Sequence of chain 1.C:
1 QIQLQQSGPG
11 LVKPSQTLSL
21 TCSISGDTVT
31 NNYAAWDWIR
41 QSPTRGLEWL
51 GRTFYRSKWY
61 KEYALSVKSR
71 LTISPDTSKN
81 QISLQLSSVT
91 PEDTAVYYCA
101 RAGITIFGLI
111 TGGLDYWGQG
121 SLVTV

Sequence of chain 1.A:
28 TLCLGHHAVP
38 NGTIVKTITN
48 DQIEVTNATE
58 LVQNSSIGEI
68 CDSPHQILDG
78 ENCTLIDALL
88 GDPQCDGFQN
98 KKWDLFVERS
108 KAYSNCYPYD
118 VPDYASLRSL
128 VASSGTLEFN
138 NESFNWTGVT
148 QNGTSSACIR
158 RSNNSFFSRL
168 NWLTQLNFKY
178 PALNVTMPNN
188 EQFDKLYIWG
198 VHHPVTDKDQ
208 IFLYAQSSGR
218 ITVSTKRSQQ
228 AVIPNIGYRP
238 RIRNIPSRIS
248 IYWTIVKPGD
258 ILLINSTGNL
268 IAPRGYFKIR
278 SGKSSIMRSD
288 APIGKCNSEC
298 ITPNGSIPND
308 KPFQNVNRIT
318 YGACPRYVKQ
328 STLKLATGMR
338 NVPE

This small molecule binds to this protein.
Small molecule (SMILES): CC(=O)N[C@H]1[C@H](O[C@H]2[C@H](O)[C@@H](NC(C)=O)CO[C@@H]2CO)O[C@H](CO)[C@@H](O[C@@H]2O[C@H](CO[C@H]3O[C@H](CO)[C@@H](O)[C@H](O)[C@@H]3O)[C@@H](O)[C@H](O[C@H]3O[C@H](CO)[C@@H](O)[C@H](O)[C@@H]3O)[C@@H]2O)[C@@H]1O

Binding-site contacts:
Ligand atom O6 contacts residue PHE107 of chain 1.C at 4.3 Å.
Ligand atom C1 contacts residue ASN54 of chain 1.A at 1.4 Å.
Ligand atom O7 contacts residue THR53 of chain 1.A at 4.2 Å.
Ligand atom O6 contacts residue GLY26 of chain 1.C at 2.9 Å (h-bond).
Ligand atom O7 contacts residue TYR33 of chain 1.C at 3.1 Å (h-bond).
Ligand atom O6 contacts residue TYR33 of chain 1.C at 3.6 Å.
Ligand atom C3 contacts residue ASN54 of chain 1.A at 3.8 Å.
Ligand atom O5 contacts residue GLY108 of chain 1.C at 3.3 Å (h-bond).
Ligand atom C6 contacts residue THR28 of chain 1.C at 4.3 Å.
Ligand atom C7 contacts residue ALA55 of chain 1.A at 3.9 Å (hydrophobic).
Ligand atom C5 contacts residue ASN54 of chain 1.A at 3.7 Å.
Ligand atom C5 contacts residue TYR33 of chain 1.C at 3.7 Å (hydrophobic).
Ligand atom O6 contacts residue ASP27 of chain 1.C at 4.0 Å.
Ligand atom C6 contacts residue GLY108 of chain 1.C at 4.0 Å.
Ligand atom C2 contacts residue TYR33 of chain 1.C at 4.5 Å (hydrophobic).
Ligand atom C6 contacts residue ASP27 of chain 1.C at 3.3 Å.
Ligand atom C5 contacts residue GLY108 of chain 1.C at 4.3 Å.
Ligand atom N2 contacts residue ASN54 of chain 1.A at 2.9 Å (h-bond).
Ligand atom C6 contacts residue TYR33 of chain 1.C at 3.6 Å (hydrophobic).
Ligand atom O6 contacts residue GLY108 of chain 1.C at 3.2 Å (h-bond).
Ligand atom O5 contacts residue TYR33 of chain 1.C at 4.2 Å.
Ligand atom C5 contacts residue ASP27 of chain 1.C at 4.3 Å.
Ligand atom O5 contacts residue ASP27 of chain 1.C at 3.9 Å.
Ligand atom C8 contacts residue THR105 of chain 1.C at 4.4 Å.
Ligand atom C6 contacts residue GLY26 of chain 1.C at 3.4 Å.
Ligand atom O5 contacts residue PHE107 of chain 1.C at 4.0 Å.
Ligand atom C8 contacts residue THR40 of chain 1.A at 3.6 Å.
Ligand atom C6 contacts residue PHE107 of chain 1.C at 4.4 Å (hydrophobic).
Ligand atom C8 contacts residue ALA55 of chain 1.A at 3.4 Å (hydrophobic).
Ligand atom O3 contacts residue TYR33 of chain 1.C at 4.4 Å.
Ligand atom C2 contacts residue ASN54 of chain 1.A at 2.4 Å.
Ligand atom O7 contacts residue ASN54 of chain 1.A at 3.5 Å (h-bond).
Ligand atom O5 contacts residue ASN54 of chain 1.A at 2.4 Å (h-bond).
Ligand atom C7 contacts residue TYR33 of chain 1.C at 4.1 Å (hydrophobic).
Ligand atom N2 contacts residue ALA55 of chain 1.A at 3.4 Å (h-bond).
Ligand atom C6 contacts residue THR105 of chain 1.C at 3.3 Å.
Ligand atom O6 contacts residue THR105 of chain 1.C at 2.4 Å (h-bond).
Ligand atom C7 contacts residue ASN54 of chain 1.A at 3.4 Å.
Ligand atom C1 contacts residue GLY108 of chain 1.C at 4.2 Å.
Ligand atom C4 contacts residue ASN54 of chain 1.A at 4.2 Å.